Binding-site contacts:
Ligand atom C17 contacts residue ALA24 of chain 30.C at 3.7 Å (hydrophobic).
Ligand atom O1 contacts residue PHE237 of chain 30.A at 3.8 Å.
Ligand atom C10 contacts residue TYR159 of chain 30.A at 3.5 Å (hydrophobic).
Ligand atom O3 contacts residue TYR112 of chain 30.A at 3.6 Å.
Ligand atom C17 contacts residue TYR159 of chain 30.A at 3.7 Å (hydrophobic).
Ligand atom CL2 contacts residue ILE25 of chain 30.C at 3.4 Å.
Ligand atom O3 contacts residue PHE130 of chain 30.A at 3.6 Å.
Ligand atom C9 contacts residue PHE237 of chain 30.A at 3.7 Å (hydrophobic).
Ligand atom C9 contacts residue VAL199 of chain 30.A at 3.6 Å (hydrophobic).
Ligand atom C12 contacts residue PHE134 of chain 30.A at 3.8 Å (hydrophobic).
Ligand atom C19 contacts residue LEU240 of chain 30.A at 3.8 Å (hydrophobic).
Ligand atom C7 contacts residue PHE237 of chain 30.A at 3.5 Å (hydrophobic).
Ligand atom C6 contacts residue TYR112 of chain 30.A at 3.7 Å (hydrophobic).
Ligand atom C16 contacts residue ALA24 of chain 30.C at 3.8 Å (hydrophobic).
Ligand atom C13 contacts residue ILE110 of chain 30.A at 3.7 Å (hydrophobic).
Ligand atom O2 contacts residue VAL196 of chain 30.A at 3.4 Å.
Ligand atom C12 contacts residue ILE110 of chain 30.A at 3.8 Å (hydrophobic).
Ligand atom C21 contacts residue HIS207 of chain 30.A at 3.6 Å.
Ligand atom C11 contacts residue ILE110 of chain 30.A at 3.8 Å (hydrophobic).
Ligand atom C16 contacts residue TYR159 of chain 30.A at 3.8 Å (hydrophobic).
Ligand atom C13 contacts residue MET132 of chain 30.A at 3.4 Å (hydrophobic).
Ligand atom C5 contacts residue TYR112 of chain 30.A at 3.5 Å (hydrophobic).
Ligand atom CL3 contacts residue PHE134 of chain 30.A at 3.8 Å.
Ligand atom C4 contacts residue MET132 of chain 30.A at 3.8 Å (hydrophobic).
Ligand atom CL3 contacts residue LEU240 of chain 30.A at 3.8 Å.
Ligand atom O1 contacts residue MET132 of chain 30.A at 3.7 Å.
Ligand atom C20 contacts residue ILE194 of chain 30.A at 3.8 Å (hydrophobic).
Ligand atom C20 contacts residue LEU240 of chain 30.A at 3.8 Å (hydrophobic).
Ligand atom CL2 contacts residue TYR159 of chain 30.A at 3.6 Å.
Ligand atom C8 contacts residue MET132 of chain 30.A at 3.4 Å (hydrophobic).
Ligand atom C2 contacts residue PHE237 of chain 30.A at 3.6 Å (hydrophobic).
Ligand atom C21 contacts residue TYR205 of chain 30.A at 3.8 Å (hydrophobic).
Ligand atom O1 contacts residue ILE110 of chain 30.A at 3.7 Å.
Ligand atom C3 contacts residue MET132 of chain 30.A at 3.7 Å (hydrophobic).
Ligand atom C14 contacts residue TYR159 of chain 30.A at 3.5 Å (hydrophobic).
Ligand atom C1 contacts residue TYR205 of chain 30.A at 3.8 Å (hydrophobic).
Ligand atom CL2 contacts residue ALA24 of chain 30.C at 3.5 Å.
Ligand atom C7 contacts residue MET132 of chain 30.A at 3.3 Å (hydrophobic).
Ligand atom C21 contacts residue SER128 of chain 30.A at 3.8 Å.
Ligand atom C13 contacts residue PHE134 of chain 30.A at 3.7 Å (hydrophobic).

Sequence of chain 30.A:
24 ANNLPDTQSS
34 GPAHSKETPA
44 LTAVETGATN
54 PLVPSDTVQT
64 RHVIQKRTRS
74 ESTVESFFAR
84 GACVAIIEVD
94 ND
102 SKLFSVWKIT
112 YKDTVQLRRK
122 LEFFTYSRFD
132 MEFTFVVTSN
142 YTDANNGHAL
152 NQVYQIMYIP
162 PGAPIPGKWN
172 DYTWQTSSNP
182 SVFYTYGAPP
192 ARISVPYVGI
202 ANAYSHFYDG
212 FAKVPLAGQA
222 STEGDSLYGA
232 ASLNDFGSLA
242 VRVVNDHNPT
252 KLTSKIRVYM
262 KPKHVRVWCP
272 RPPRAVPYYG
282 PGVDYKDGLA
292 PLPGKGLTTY

Sequence of chain 30.C:
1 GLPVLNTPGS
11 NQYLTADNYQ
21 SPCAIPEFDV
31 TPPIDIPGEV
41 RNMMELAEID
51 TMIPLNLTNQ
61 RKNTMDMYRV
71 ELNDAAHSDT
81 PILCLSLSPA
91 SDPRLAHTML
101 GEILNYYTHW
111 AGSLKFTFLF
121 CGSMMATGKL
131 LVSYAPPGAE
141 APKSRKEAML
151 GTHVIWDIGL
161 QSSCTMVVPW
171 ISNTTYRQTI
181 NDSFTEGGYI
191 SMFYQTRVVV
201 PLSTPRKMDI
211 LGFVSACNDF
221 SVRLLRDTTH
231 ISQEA

A small-molecule ligand and the protein it binds are described below.
Small molecule (SMILES): COc1ccc(OCc2ccc(COc3c(Cl)cccc3Cl)cc2)c(Cl)c1